Binding-site contacts:
Ligand atom O1A contacts residue MG1 of chain 1.M at 3.8 Å.
Ligand atom O2 contacts residue PRO706 of chain 1.D at 3.6 Å.
Ligand atom O4' contacts residue ARG704 of chain 1.D at 2.7 Å (salt-bridge).
Ligand atom O4' contacts residue A2 of chain 1.I at 3.0 Å.
Ligand atom N3 contacts residue A2 of chain 1.I at 3.7 Å.
Ligand atom O1G contacts residue ARG1029 of chain 1.D at 2.2 Å (salt-bridge).
Ligand atom O1G contacts residue ARG879 of chain 1.C at 4.2 Å.
Ligand atom O1G contacts residue SER878 of chain 1.C at 3.5 Å (h-bond).
Ligand atom O2B contacts residue ASP739 of chain 1.D at 3.1 Å (salt-bridge).
Ligand atom N4 contacts residue GLY446 of chain 1.C at 4.0 Å.
Ligand atom C4 contacts residue A2 of chain 1.I at 3.4 Å.
Ligand atom O2 contacts residue A2 of chain 1.I at 4.0 Å.
Ligand atom C3' contacts residue ARG704 of chain 1.D at 3.7 Å.
Ligand atom C5' contacts residue A2 of chain 1.I at 4.1 Å.
Ligand atom O1A contacts residue ASP741 of chain 1.D at 3.6 Å (salt-bridge).
Ligand atom O3' contacts residue ARG704 of chain 1.D at 3.7 Å.
Ligand atom C2' contacts residue ARG704 of chain 1.D at 3.5 Å.
Ligand atom O3B contacts residue ARG879 of chain 1.C at 3.8 Å.
Ligand atom PB contacts residue ARG879 of chain 1.C at 3.8 Å.
Ligand atom N1 contacts residue A2 of chain 1.I at 3.8 Å.
Ligand atom C1' contacts residue PRO706 of chain 1.D at 4.2 Å (hydrophobic).
Ligand atom C4' contacts residue A2 of chain 1.I at 4.0 Å.
Ligand atom C2 contacts residue A2 of chain 1.I at 3.7 Å.
Ligand atom PG contacts residue ARG1029 of chain 1.D at 3.6 Å.
Ligand atom C4' contacts residue ARG704 of chain 1.D at 3.2 Å.
Ligand atom C5 contacts residue A2 of chain 1.I at 3.5 Å.
Ligand atom O2' contacts residue ARG704 of chain 1.D at 3.3 Å (salt-bridge).
Ligand atom O1B contacts residue ARG879 of chain 1.C at 4.0 Å.
Ligand atom C6 contacts residue A2 of chain 1.I at 3.6 Å.
Ligand atom C1' contacts residue A2 of chain 1.I at 3.8 Å.
Ligand atom N4 contacts residue A2 of chain 1.I at 3.4 Å (h-bond).
Ligand atom O3' contacts residue ASN737 of chain 1.D at 2.5 Å (h-bond).
Ligand atom O2' contacts residue ASN737 of chain 1.D at 3.9 Å.
Ligand atom O1B contacts residue ARG557 of chain 1.C at 3.3 Å (salt-bridge).
Ligand atom O1A contacts residue ASP739 of chain 1.D at 3.6 Å.
Ligand atom C3' contacts residue ASN737 of chain 1.D at 3.9 Å.
Ligand atom O2G contacts residue ARG1029 of chain 1.D at 3.7 Å.
Ligand atom O2' contacts residue PRO706 of chain 1.D at 3.3 Å.
Ligand atom O2B contacts residue ARG879 of chain 1.C at 2.9 Å (salt-bridge).
Ligand atom C1' contacts residue ARG704 of chain 1.D at 3.1 Å.

Sequence of chain 1.D:
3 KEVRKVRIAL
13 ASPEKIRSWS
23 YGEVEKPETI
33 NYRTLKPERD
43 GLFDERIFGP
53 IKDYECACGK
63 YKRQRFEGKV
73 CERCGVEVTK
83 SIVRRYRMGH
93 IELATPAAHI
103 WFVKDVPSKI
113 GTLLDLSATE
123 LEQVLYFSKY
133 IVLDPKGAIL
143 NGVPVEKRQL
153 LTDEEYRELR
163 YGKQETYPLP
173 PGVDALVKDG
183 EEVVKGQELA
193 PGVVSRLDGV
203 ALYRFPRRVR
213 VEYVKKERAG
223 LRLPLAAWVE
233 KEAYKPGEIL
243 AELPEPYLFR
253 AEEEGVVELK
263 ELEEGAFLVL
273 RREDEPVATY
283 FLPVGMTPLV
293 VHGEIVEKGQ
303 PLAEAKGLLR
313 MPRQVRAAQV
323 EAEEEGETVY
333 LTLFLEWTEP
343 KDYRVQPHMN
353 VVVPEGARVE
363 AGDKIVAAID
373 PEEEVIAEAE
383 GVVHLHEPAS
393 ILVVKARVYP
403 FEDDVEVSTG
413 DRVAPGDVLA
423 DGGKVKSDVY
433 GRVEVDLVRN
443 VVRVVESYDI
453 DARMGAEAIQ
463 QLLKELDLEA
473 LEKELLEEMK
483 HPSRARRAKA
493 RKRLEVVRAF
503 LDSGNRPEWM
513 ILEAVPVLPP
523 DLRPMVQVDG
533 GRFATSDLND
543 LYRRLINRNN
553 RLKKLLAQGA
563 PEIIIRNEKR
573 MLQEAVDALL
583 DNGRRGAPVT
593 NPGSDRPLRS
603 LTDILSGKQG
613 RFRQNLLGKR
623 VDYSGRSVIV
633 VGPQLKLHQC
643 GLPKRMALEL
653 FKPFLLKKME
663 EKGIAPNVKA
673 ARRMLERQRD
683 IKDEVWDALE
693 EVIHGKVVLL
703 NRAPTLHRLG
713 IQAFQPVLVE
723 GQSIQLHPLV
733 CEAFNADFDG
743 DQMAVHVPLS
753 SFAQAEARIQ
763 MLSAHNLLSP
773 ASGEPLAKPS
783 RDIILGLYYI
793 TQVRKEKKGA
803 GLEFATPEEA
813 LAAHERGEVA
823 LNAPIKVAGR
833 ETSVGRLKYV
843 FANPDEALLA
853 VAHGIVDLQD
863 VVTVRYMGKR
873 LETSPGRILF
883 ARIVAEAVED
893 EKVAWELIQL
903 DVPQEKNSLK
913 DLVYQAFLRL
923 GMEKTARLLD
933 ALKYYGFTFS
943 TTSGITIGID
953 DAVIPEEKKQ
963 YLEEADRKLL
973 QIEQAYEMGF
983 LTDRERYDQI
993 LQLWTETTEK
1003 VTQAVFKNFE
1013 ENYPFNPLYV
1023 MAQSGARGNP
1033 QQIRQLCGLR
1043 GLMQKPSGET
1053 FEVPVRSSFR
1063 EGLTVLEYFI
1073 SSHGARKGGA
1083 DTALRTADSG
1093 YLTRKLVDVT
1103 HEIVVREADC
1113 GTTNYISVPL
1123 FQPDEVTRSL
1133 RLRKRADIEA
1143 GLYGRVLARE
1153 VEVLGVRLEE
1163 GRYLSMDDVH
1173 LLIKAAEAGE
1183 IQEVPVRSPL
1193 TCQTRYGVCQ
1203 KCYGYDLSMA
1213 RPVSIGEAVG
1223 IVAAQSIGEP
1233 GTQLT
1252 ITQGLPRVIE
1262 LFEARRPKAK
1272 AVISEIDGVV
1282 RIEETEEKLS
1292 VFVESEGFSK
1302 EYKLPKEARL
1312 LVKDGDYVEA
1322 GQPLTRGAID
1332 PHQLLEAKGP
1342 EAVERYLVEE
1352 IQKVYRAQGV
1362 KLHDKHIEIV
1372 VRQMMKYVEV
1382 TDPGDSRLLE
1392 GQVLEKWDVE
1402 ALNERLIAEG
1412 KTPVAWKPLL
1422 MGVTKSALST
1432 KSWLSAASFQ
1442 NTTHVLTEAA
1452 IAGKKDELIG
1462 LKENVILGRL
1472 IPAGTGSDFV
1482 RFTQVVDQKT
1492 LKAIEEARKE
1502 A

Sequence of chain 1.C:
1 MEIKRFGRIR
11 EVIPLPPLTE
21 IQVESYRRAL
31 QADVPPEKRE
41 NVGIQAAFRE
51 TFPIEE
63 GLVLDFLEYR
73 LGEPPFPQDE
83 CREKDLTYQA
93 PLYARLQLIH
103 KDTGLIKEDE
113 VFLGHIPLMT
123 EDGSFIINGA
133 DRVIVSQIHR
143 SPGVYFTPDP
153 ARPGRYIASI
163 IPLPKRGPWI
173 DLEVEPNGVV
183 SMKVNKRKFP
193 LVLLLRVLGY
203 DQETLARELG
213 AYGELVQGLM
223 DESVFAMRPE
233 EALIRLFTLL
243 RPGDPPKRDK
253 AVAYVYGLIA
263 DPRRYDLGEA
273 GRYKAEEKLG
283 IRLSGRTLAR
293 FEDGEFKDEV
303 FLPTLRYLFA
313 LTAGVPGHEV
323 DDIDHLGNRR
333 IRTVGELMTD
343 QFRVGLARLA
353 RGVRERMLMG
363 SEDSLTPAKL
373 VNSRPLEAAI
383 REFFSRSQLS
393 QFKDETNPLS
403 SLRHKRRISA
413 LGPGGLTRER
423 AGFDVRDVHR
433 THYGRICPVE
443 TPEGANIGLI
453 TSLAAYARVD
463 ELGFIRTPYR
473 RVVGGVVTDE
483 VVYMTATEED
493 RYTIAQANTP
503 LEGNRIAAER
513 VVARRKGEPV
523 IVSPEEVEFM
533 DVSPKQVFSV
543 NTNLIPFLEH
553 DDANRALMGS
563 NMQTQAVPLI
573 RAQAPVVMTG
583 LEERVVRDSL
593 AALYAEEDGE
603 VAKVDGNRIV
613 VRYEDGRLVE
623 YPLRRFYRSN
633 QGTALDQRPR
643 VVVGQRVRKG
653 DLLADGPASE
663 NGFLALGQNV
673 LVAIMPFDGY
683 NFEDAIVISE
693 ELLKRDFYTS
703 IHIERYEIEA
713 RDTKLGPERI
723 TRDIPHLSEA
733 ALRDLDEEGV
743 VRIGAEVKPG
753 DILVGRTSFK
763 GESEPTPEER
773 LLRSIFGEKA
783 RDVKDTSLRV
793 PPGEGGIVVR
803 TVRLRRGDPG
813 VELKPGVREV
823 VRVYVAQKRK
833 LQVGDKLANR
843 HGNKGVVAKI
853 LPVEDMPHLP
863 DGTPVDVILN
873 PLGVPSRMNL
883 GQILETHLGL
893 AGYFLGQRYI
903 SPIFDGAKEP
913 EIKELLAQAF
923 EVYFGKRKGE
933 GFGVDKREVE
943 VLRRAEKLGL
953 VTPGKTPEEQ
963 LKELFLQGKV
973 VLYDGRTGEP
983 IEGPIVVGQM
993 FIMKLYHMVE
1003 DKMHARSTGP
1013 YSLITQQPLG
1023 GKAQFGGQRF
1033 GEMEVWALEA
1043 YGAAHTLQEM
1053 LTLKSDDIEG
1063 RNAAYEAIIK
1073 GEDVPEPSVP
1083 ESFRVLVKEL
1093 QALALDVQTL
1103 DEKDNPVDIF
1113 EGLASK

This protein binds this small molecule.
Small molecule (SMILES): Nc1ccn([C@@H]2O[C@H](COP(=O)(O)CP(=O)(O)OP(=O)(O)O)[C@@H](O)[C@H]2O)c(=O)n1